Sequence of chain 1.B:
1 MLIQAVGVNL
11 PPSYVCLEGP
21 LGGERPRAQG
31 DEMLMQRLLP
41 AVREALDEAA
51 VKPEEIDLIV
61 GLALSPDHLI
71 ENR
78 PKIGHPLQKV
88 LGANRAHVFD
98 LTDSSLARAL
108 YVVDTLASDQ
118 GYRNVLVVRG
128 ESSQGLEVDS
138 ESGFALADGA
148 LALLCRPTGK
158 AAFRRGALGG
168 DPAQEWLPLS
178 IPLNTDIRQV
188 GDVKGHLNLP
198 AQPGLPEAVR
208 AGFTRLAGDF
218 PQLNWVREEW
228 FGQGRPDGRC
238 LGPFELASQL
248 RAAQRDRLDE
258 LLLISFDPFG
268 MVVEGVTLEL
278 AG

The small molecule below binds the protein below.
Small molecule (SMILES): C[C@@H](O)[C@@H](C)O

Binding-site contacts:
Ligand atom C2 contacts residue GLN230 of chain 1.B at 4.0 Å.
Ligand atom C3 contacts residue GLN230 of chain 1.B at 3.3 Å.
Ligand atom O6 contacts residue GLN230 of chain 1.B at 3.6 Å.
Ligand atom O5 contacts residue GLY231 of chain 1.B at 3.1 Å (h-bond).
Ligand atom C2 contacts residue GLY231 of chain 1.B at 3.4 Å.
Ligand atom O5 contacts residue GLN230 of chain 1.B at 4.1 Å.
Ligand atom O5 contacts residue GLY229 of chain 1.B at 4.5 Å.
Ligand atom C4 contacts residue GLY231 of chain 1.B at 4.1 Å.
Ligand atom C4 contacts residue GLN230 of chain 1.B at 4.1 Å.
Ligand atom C3 contacts residue GLY231 of chain 1.B at 3.5 Å.